Sequence of chain 3.B:
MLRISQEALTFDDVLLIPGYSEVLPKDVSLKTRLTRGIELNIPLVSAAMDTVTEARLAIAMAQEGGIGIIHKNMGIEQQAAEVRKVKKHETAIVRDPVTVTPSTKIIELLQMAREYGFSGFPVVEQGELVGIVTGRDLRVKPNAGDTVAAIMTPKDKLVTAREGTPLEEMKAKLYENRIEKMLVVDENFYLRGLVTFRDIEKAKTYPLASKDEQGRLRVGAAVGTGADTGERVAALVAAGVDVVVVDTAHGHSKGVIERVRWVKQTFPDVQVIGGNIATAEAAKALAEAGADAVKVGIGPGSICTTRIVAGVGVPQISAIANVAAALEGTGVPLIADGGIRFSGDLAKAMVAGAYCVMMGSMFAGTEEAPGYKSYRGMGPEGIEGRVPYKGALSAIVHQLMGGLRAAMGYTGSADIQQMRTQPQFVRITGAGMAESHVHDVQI

The protein below binds the small molecule below.
Small molecule (SMILES): O=c1[nH]cnc2c1ncn2[C@@H]1O[C@H](COP(=O)(O)O)[C@@H](O)[C@H]1O

Binding-site contacts:
Ligand atom O6 contacts residue GLY391 of chain 3.B at 2.9 Å (h-bond).
Ligand atom O6 contacts residue GLU420 of chain 3.B at 3.7 Å.
Ligand atom C3' contacts residue ASP340 of chain 3.B at 3.4 Å.
Ligand atom O6 contacts residue MET390 of chain 3.B at 3.1 Å (h-bond).
Ligand atom O6 contacts residue GLY389 of chain 3.B at 3.2 Å.
Ligand atom O5' contacts residue GLY304 of chain 3.B at 3.5 Å.
Ligand atom C8 contacts residue MET52 of chain 3.B at 3.6 Å (hydrophobic).
Ligand atom O3P contacts residue GLY363 of chain 3.B at 2.9 Å (h-bond).
Ligand atom N7 contacts residue GLY389 of chain 3.B at 3.6 Å.
Ligand atom C8 contacts residue ILE306 of chain 3.B at 3.6 Å (hydrophobic).
Ligand atom O3' contacts residue ALA50 of chain 3.B at 3.3 Å.
Ligand atom N7 contacts residue MET390 of chain 3.B at 3.1 Å (h-bond).
Ligand atom C2' contacts residue ASP340 of chain 3.B at 3.6 Å.
Ligand atom O1P contacts residue SER305 of chain 3.B at 2.9 Å (h-bond).
Ligand atom C6 contacts residue MET390 of chain 3.B at 3.6 Å (hydrophobic).
Ligand atom O3' contacts residue MET361 of chain 3.B at 3.6 Å (h-bond).
Ligand atom N1 contacts residue GLU420 of chain 3.B at 3.1 Å (salt-bridge).
Ligand atom P contacts residue SER305 of chain 3.B at 3.8 Å.
Ligand atom O5' contacts residue GLY341 of chain 3.B at 3.7 Å.
Ligand atom O1P contacts residue GLY304 of chain 3.B at 3.7 Å.
Ligand atom O6 contacts residue GLY421 of chain 3.B at 3.2 Å.
Ligand atom O2' contacts residue ASP340 of chain 3.B at 2.5 Å (salt-bridge).
Ligand atom O2P contacts residue SER364 of chain 3.B at 3.0 Å (h-bond).
Ligand atom O1P contacts residue GLY342 of chain 3.B at 3.2 Å (h-bond).
Ligand atom O3P contacts residue MET362 of chain 3.B at 3.6 Å.
Ligand atom O4' contacts residue GLY304 of chain 3.B at 3.8 Å.
Ligand atom C2 contacts residue GLU420 of chain 3.B at 3.8 Å.
Ligand atom C5 contacts residue MET390 of chain 3.B at 3.7 Å (hydrophobic).
Ligand atom C4' contacts residue ASP340 of chain 3.B at 3.4 Å.
Ligand atom O2' contacts residue ASN279 of chain 3.B at 3.7 Å.
Ligand atom O3' contacts residue ASP340 of chain 3.B at 2.5 Å (salt-bridge).
Ligand atom C5' contacts residue TYR387 of chain 3.B at 3.7 Å (hydrophobic).
Ligand atom O2P contacts residue TYR387 of chain 3.B at 2.4 Å (h-bond).
Ligand atom O3P contacts residue SER364 of chain 3.B at 3.7 Å.
Ligand atom N7 contacts residue ILE306 of chain 3.B at 3.4 Å.
Ligand atom C6 contacts residue GLY391 of chain 3.B at 3.6 Å.
Ligand atom N3 contacts residue CYS307 of chain 3.B at 3.2 Å (h-bond).
Ligand atom O2P contacts residue SER305 of chain 3.B at 2.8 Å (h-bond).
Ligand atom P contacts residue TYR387 of chain 3.B at 3.7 Å.
Ligand atom C2 contacts residue CYS307 of chain 3.B at 3.0 Å (hydrophobic).